Sequence of chain 1.A:
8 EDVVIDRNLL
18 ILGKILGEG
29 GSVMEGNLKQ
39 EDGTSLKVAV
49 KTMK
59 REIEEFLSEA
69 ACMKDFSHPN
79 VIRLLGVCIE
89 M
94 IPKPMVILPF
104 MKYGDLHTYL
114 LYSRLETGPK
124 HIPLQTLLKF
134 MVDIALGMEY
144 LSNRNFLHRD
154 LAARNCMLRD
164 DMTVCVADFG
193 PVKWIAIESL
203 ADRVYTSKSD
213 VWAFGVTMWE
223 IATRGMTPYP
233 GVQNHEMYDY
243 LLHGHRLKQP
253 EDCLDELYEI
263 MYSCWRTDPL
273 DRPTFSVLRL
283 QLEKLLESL

Binding-site contacts:
Ligand atom N3 contacts residue ALA47 of chain 1.A at 3.7 Å.
Ligand atom C6 contacts residue LYS105 of chain 1.A at 3.8 Å.
Ligand atom C2 contacts residue PHE103 of chain 1.A at 3.8 Å (hydrophobic).
Ligand atom N2 contacts residue ARG157 of chain 1.A at 2.6 Å (salt-bridge).
Ligand atom C12 contacts residue ASP171 of chain 1.A at 3.6 Å.
Ligand atom C16 contacts residue ARG157 of chain 1.A at 3.0 Å.
Ligand atom C1 contacts residue LYS105 of chain 1.A at 3.2 Å.
Ligand atom N4 contacts residue ALA47 of chain 1.A at 3.5 Å.
Ligand atom C2 contacts residue MET104 of chain 1.A at 3.0 Å (hydrophobic).
Ligand atom C8 contacts residue MET160 of chain 1.A at 4.0 Å (hydrophobic).
Ligand atom C11 contacts residue VAL31 of chain 1.A at 4.0 Å (hydrophobic).
Ligand atom N3 contacts residue MET160 of chain 1.A at 3.6 Å.
Ligand atom C1 contacts residue MET104 of chain 1.A at 3.7 Å (hydrophobic).
Ligand atom C9 contacts residue MET160 of chain 1.A at 3.6 Å (hydrophobic).
Ligand atom C2 contacts residue LYS105 of chain 1.A at 3.9 Å.
Ligand atom C10 contacts residue MET160 of chain 1.A at 3.8 Å (hydrophobic).
Ligand atom C15 contacts residue ASN158 of chain 1.A at 3.3 Å.
Ligand atom O2 contacts residue PRO102 of chain 1.A at 3.9 Å.
Ligand atom O2 contacts residue PHE103 of chain 1.A at 3.6 Å.
Ligand atom C8 contacts residue LEU23 of chain 1.A at 3.9 Å (hydrophobic).
Ligand atom N4 contacts residue MET104 of chain 1.A at 3.5 Å.
Ligand atom O1 contacts residue VAL31 of chain 1.A at 3.7 Å.
Ligand atom C3 contacts residue MET104 of chain 1.A at 4.0 Å (hydrophobic).
Ligand atom N4 contacts residue PRO102 of chain 1.A at 3.2 Å (h-bond).
Ligand atom C14 contacts residue GLY26 of chain 1.A at 3.9 Å.
Ligand atom C17 contacts residue MET104 of chain 1.A at 3.9 Å (hydrophobic).
Ligand atom N2 contacts residue ASN158 of chain 1.A at 3.1 Å (h-bond).
Ligand atom C14 contacts residue ASP171 of chain 1.A at 3.1 Å.
Ligand atom O2 contacts residue ALA47 of chain 1.A at 3.6 Å.
Ligand atom C15 contacts residue ASP171 of chain 1.A at 3.0 Å.
Ligand atom N2 contacts residue ASP171 of chain 1.A at 2.8 Å (salt-bridge).
Ligand atom C4 contacts residue LEU23 of chain 1.A at 3.7 Å (hydrophobic).
Ligand atom C8 contacts residue MET104 of chain 1.A at 3.8 Å (hydrophobic).
Ligand atom C14 contacts residue GLU25 of chain 1.A at 3.7 Å.
Ligand atom C17 contacts residue MET160 of chain 1.A at 3.9 Å (hydrophobic).
Ligand atom O2 contacts residue MET104 of chain 1.A at 2.8 Å (h-bond).
Ligand atom C17 contacts residue ALA47 of chain 1.A at 3.4 Å (hydrophobic).
Ligand atom C16 contacts residue ASP171 of chain 1.A at 3.6 Å.
Ligand atom C15 contacts residue ARG157 of chain 1.A at 3.7 Å.
Ligand atom C1 contacts residue PHE103 of chain 1.A at 3.7 Å (hydrophobic).

This small molecule binds to this protein.
Small molecule (SMILES): NC(=O)Nc1cc(-c2cccc(F)c2)sc1C(=O)N[C@H]1CCCNC1